Binding-site contacts:
Ligand atom O7 contacts residue ALA239 of chain 1.C at 4.1 Å.
Ligand atom O6 contacts residue ASN166 of chain 1.C at 4.4 Å.
Ligand atom C3 contacts residue ASN166 of chain 1.C at 3.6 Å.
Ligand atom O5 contacts residue ASN166 of chain 1.C at 2.4 Å (h-bond).
Ligand atom C4 contacts residue ASN166 of chain 1.C at 4.0 Å.
Ligand atom C7 contacts residue ALA239 of chain 1.C at 4.2 Å (hydrophobic).
Ligand atom C5 contacts residue ASN237 of chain 1.C at 3.9 Å.
Ligand atom C1 contacts residue ASN166 of chain 1.C at 1.4 Å.
Ligand atom C7 contacts residue ASN237 of chain 1.C at 3.4 Å.
Ligand atom C7 contacts residue ASN166 of chain 1.C at 3.4 Å.
Ligand atom C1 contacts residue ASN237 of chain 1.C at 3.9 Å.
Ligand atom N2 contacts residue ASN166 of chain 1.C at 2.7 Å (h-bond).
Ligand atom C2 contacts residue ASN237 of chain 1.C at 3.7 Å.
Ligand atom C8 contacts residue ALA239 of chain 1.C at 3.9 Å (hydrophobic).
Ligand atom C8 contacts residue SER218 of chain 3.C at 3.6 Å.
Ligand atom C5 contacts residue ASN166 of chain 1.C at 3.6 Å.
Ligand atom O5 contacts residue ASN237 of chain 1.C at 4.2 Å.
Ligand atom C8 contacts residue ASN237 of chain 1.C at 3.3 Å.
Ligand atom N2 contacts residue ASN237 of chain 1.C at 2.7 Å (h-bond).
Ligand atom C8 contacts residue ASP238 of chain 1.C at 4.1 Å.
Ligand atom C3 contacts residue ASN237 of chain 1.C at 4.0 Å.
Ligand atom C2 contacts residue ASN166 of chain 1.C at 2.2 Å.
Ligand atom O7 contacts residue ASN166 of chain 1.C at 3.5 Å (h-bond).

Sequence of chain 3.C:
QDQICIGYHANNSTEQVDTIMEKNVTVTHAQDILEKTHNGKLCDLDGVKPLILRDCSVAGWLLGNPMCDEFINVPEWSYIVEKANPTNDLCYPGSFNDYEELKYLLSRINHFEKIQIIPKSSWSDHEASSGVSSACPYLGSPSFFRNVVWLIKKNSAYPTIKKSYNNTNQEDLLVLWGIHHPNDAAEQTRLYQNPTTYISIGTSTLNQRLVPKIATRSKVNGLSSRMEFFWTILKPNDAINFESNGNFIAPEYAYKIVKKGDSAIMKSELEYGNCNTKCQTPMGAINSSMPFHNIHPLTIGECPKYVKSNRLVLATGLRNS

Sequence of chain 1.C:
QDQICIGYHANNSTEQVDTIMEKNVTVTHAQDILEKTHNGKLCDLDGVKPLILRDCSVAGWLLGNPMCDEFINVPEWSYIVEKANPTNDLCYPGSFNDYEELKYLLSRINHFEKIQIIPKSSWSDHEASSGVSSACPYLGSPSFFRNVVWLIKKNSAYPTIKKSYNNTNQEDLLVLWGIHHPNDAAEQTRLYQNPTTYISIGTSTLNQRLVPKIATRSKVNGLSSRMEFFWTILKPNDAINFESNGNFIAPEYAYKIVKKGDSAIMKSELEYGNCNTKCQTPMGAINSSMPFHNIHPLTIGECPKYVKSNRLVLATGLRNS

The small molecule below binds the protein below.
Small molecule (SMILES): CC(=O)N[C@@H]1[C@@H](O)[C@H](O)[C@@H](CO)O[C@H]1O